Binding-site contacts:
Ligand atom N1 contacts residue GLN179 of chain 1.A at 3.0 Å (h-bond).
Ligand atom O2' contacts residue GLY150 of chain 1.A at 3.3 Å.
Ligand atom O2B contacts residue BAL1 of chain 1.F at 2.4 Å (h-bond).
Ligand atom C3' contacts residue PRO1 of chain 1.D at 3.2 Å (hydrophobic).
Ligand atom C2 contacts residue PRO177 of chain 1.A at 3.6 Å (hydrophobic).
Ligand atom C5' contacts residue PRO1 of chain 1.D at 3.3 Å (hydrophobic).
Ligand atom O3' contacts residue GLY150 of chain 1.A at 3.1 Å (h-bond).
Ligand atom N3 contacts residue LEU42 of chain 1.A at 3.4 Å.
Ligand atom O3A contacts residue TYR73 of chain 1.A at 3.6 Å.
Ligand atom O1A contacts residue HIS39 of chain 1.A at 2.9 Å.
Ligand atom O3A contacts residue BAL1 of chain 1.F at 3.6 Å.
Ligand atom O1A contacts residue MSE32 of chain 1.A at 3.4 Å (h-bond).
Ligand atom O2' contacts residue ASP153 of chain 1.A at 2.7 Å (salt-bridge).
Ligand atom PB contacts residue BAL1 of chain 1.F at 3.3 Å.
Ligand atom O2A contacts residue PRO1 of chain 1.D at 2.7 Å.
Ligand atom N7 contacts residue LEU187 of chain 1.A at 3.6 Å.
Ligand atom N7 contacts residue HIS36 of chain 1.A at 3.4 Å.
Ligand atom N3B contacts residue TYR73 of chain 1.A at 3.3 Å (h-bond).
Ligand atom O1A contacts residue MG1 of chain 1.E at 2.9 Å.
Ligand atom C2' contacts residue ASP153 of chain 1.A at 3.4 Å.
Ligand atom O1B contacts residue ASP153 of chain 1.A at 3.5 Å (salt-bridge).
Ligand atom O2A contacts residue MSE32 of chain 1.A at 3.4 Å.
Ligand atom N6 contacts residue LEU187 of chain 1.A at 3.1 Å (h-bond).
Ligand atom O3' contacts residue LEU149 of chain 1.A at 3.5 Å.
Ligand atom C4' contacts residue PRO1 of chain 1.D at 3.6 Å (hydrophobic).
Ligand atom O3G contacts residue SER189 of chain 1.A at 2.9 Å (h-bond).
Ligand atom N3 contacts residue GLY150 of chain 1.A at 3.4 Å.
Ligand atom N6 contacts residue GLN179 of chain 1.A at 3.1 Å (h-bond).
Ligand atom C4' contacts residue PRO30 of chain 1.A at 3.7 Å (hydrophobic).
Ligand atom O1G contacts residue SER189 of chain 1.A at 3.6 Å.
Ligand atom O4' contacts residue LEU42 of chain 1.A at 3.6 Å.
Ligand atom O1G contacts residue SER188 of chain 1.A at 2.6 Å (h-bond).
Ligand atom PG contacts residue SER189 of chain 1.A at 3.7 Å.
Ligand atom O2B contacts residue ARG190 of chain 1.A at 3.1 Å (salt-bridge).
Ligand atom N7 contacts residue LYS152 of chain 1.A at 3.4 Å.
Ligand atom O1B contacts residue BAL1 of chain 1.F at 3.0 Å.
Ligand atom O3G contacts residue HIS36 of chain 1.A at 2.9 Å (h-bond).
Ligand atom O1G contacts residue LYS152 of chain 1.A at 3.4 Å.
Ligand atom N1 contacts residue THR178 of chain 1.A at 3.5 Å.
Ligand atom O3G contacts residue HIS39 of chain 1.A at 3.4 Å (h-bond).

This protein binds this small molecule.
Small molecule (SMILES): Nc1ncnc2c1ncn2[C@@H]1O[C@H](CO[P](=O)(O)O[P](=O)(O)NP(=O)(O)O)[C@@H](O)[C@H]1O

Sequence of chain 1.A:
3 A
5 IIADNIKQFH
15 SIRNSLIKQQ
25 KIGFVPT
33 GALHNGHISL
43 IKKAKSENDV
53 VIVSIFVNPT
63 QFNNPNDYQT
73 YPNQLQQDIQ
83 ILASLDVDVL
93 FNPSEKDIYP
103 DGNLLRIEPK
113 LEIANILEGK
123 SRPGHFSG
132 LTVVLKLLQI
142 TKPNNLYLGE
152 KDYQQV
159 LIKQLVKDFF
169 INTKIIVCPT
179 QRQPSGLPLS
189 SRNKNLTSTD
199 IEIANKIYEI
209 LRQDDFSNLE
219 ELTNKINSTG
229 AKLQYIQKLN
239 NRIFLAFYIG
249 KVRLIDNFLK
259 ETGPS